Binding-site contacts:
Ligand atom C6 contacts residue THR206 of chain 2.I at 3.7 Å.
Ligand atom C1 contacts residue ASN204 of chain 2.I at 1.4 Å.
Ligand atom O7 contacts residue ASN204 of chain 2.I at 3.3 Å (h-bond).
Ligand atom O7 contacts residue HIS321 of chain 2.I at 3.6 Å (h-bond).
Ligand atom C7 contacts residue ASN204 of chain 2.I at 3.5 Å.
Ligand atom C3 contacts residue ASN204 of chain 2.I at 3.8 Å.
Ligand atom C8 contacts residue ASN204 of chain 2.I at 4.2 Å.
Ligand atom O5 contacts residue THR206 of chain 2.I at 3.2 Å (h-bond).
Ligand atom C2 contacts residue ASN204 of chain 2.I at 2.5 Å.
Ligand atom O5 contacts residue ASN204 of chain 2.I at 2.4 Å (h-bond).
Ligand atom C5 contacts residue ASN204 of chain 2.I at 3.7 Å.
Ligand atom N2 contacts residue ASN204 of chain 2.I at 2.9 Å (h-bond).
Ligand atom C4 contacts residue ASN204 of chain 2.I at 4.2 Å.
Ligand atom C1 contacts residue THR206 of chain 2.I at 4.1 Å.
Ligand atom C5 contacts residue THR206 of chain 2.I at 4.0 Å.
Ligand atom C7 contacts residue HIS321 of chain 2.I at 4.5 Å.

A small-molecule ligand and the protein it binds are described below.
Small molecule (SMILES): CC(=O)N[C@@H]1[C@@H](O)[C@H](O)[C@@H](CO)O[C@H]1O

Sequence of chain 2.I:
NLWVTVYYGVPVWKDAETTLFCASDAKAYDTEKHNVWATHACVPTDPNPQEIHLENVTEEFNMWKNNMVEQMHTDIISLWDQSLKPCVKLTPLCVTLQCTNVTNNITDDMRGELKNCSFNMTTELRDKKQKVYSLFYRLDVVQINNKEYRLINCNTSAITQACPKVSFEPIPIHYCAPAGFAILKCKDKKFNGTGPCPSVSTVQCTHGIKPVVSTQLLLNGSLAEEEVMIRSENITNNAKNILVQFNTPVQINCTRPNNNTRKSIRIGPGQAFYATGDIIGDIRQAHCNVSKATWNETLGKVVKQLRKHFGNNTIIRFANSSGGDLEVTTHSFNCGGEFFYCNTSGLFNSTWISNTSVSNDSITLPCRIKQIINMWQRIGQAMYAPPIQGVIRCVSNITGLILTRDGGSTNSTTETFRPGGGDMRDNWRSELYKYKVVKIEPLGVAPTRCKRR